Sequence of chain 1.B:
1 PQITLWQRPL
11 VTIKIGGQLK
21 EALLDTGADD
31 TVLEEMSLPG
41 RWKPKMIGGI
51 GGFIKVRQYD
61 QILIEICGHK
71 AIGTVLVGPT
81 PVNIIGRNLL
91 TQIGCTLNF

The protein below binds the small molecule below.
Small molecule (SMILES): CC(C)C[C@H](N)C(=O)N[C@@H](CCC(N)=O)C(=O)N[C@@H](CCC(=O)O)C(=O)N[C@@H](CO)C(=O)O

Binding-site contacts:
Ligand atom OE2 contacts residue ARG8 of chain 1.A at 3.7 Å.
Ligand atom CD contacts residue ASP30 of chain 1.B at 3.8 Å.
Ligand atom N contacts residue ASP25 of chain 1.A at 3.4 Å (salt-bridge).
Ligand atom O contacts residue GLY49 of chain 1.B at 3.7 Å.
Ligand atom CA contacts residue GLY27 of chain 1.B at 3.6 Å.
Ligand atom O contacts residue LYS45 of chain 1.B at 3.2 Å.
Ligand atom N contacts residue GLY48 of chain 1.B at 3.3 Å (h-bond).
Ligand atom O contacts residue ASP29 of chain 1.B at 2.7 Å (salt-bridge).
Ligand atom CD1 contacts residue VAL82 of chain 1.A at 3.4 Å (hydrophobic).
Ligand atom C contacts residue ASP30 of chain 1.B at 3.6 Å.
Ligand atom O contacts residue G231 of chain 1.D at 3.9 Å.
Ligand atom OXT contacts residue ASP29 of chain 1.B at 3.9 Å.
Ligand atom O contacts residue GLY27 of chain 1.B at 3.5 Å (h-bond).
Ligand atom CG contacts residue ILE47 of chain 1.B at 3.5 Å (hydrophobic).
Ligand atom CD1 contacts residue LEU23 of chain 1.A at 3.9 Å (hydrophobic).
Ligand atom C contacts residue ASP29 of chain 1.B at 3.7 Å.
Ligand atom CA contacts residue ASP29 of chain 1.B at 3.4 Å.
Ligand atom CG contacts residue GLY48 of chain 1.B at 3.9 Å.
Ligand atom OXT contacts residue LYS45 of chain 1.B at 3.6 Å (salt-bridge).
Ligand atom OE1 contacts residue ARG8 of chain 1.A at 3.5 Å.
Ligand atom O contacts residue ILE47 of chain 1.B at 3.7 Å.
Ligand atom O contacts residue MET46 of chain 1.B at 3.6 Å.
Ligand atom N contacts residue ASP29 of chain 1.B at 3.4 Å (salt-bridge).
Ligand atom OE1 contacts residue ASP30 of chain 1.B at 3.1 Å (salt-bridge).
Ligand atom C contacts residue ASP29 of chain 1.B at 3.9 Å.
Ligand atom CD contacts residue ILE47 of chain 1.B at 3.8 Å (hydrophobic).
Ligand atom NE2 contacts residue ILE47 of chain 1.B at 3.0 Å.
Ligand atom CD2 contacts residue PRO81 of chain 1.A at 3.2 Å (hydrophobic).
Ligand atom O contacts residue ASP30 of chain 1.B at 3.9 Å.
Ligand atom N contacts residue G231 of chain 1.D at 2.7 Å (h-bond).
Ligand atom N contacts residue GLY27 of chain 1.B at 3.3 Å (h-bond).
Ligand atom OXT contacts residue ASP30 of chain 1.B at 2.9 Å (salt-bridge).
Ligand atom NE2 contacts residue ASP30 of chain 1.B at 3.1 Å (salt-bridge).
Ligand atom CD contacts residue VAL32 of chain 1.B at 3.7 Å (hydrophobic).
Ligand atom O contacts residue ALA28 of chain 1.B at 3.3 Å.
Ligand atom O contacts residue GLY48 of chain 1.B at 3.4 Å (h-bond).
Ligand atom CB contacts residue ALA28 of chain 1.B at 3.9 Å (hydrophobic).
Ligand atom CA contacts residue GLY48 of chain 1.B at 3.8 Å.
Ligand atom OE1 contacts residue VAL32 of chain 1.B at 3.2 Å.
Ligand atom O contacts residue ILE47 of chain 1.B at 3.7 Å.

Sequence of chain 1.A:
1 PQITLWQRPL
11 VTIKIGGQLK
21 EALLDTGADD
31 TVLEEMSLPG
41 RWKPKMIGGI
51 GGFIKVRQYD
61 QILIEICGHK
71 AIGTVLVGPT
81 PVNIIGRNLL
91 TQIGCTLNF